Binding-site contacts:
Ligand atom C8 contacts residue ASN5 of chain 1.A at 4.2 Å.
Ligand atom C7 contacts residue NAG1 of chain 1.F at 4.1 Å.
Ligand atom N2 contacts residue ASN5 of chain 1.A at 3.1 Å (h-bond).
Ligand atom C1 contacts residue SER7 of chain 1.A at 3.5 Å.
Ligand atom C3 contacts residue SER7 of chain 1.A at 4.0 Å.
Ligand atom C4 contacts residue ASN5 of chain 1.A at 4.2 Å.
Ligand atom O6 contacts residue GLU2 of chain 1.A at 3.5 Å (salt-bridge).
Ligand atom C7 contacts residue TYR203 of chain 1.A at 4.1 Å (hydrophobic).
Ligand atom C3 contacts residue ASN5 of chain 1.A at 3.8 Å.
Ligand atom C6 contacts residue GLU2 of chain 1.A at 4.0 Å.
Ligand atom C8 contacts residue SER7 of chain 1.A at 3.6 Å.
Ligand atom C7 contacts residue SER7 of chain 1.A at 3.8 Å.
Ligand atom O7 contacts residue NAG1 of chain 1.F at 3.4 Å.
Ligand atom C1 contacts residue ASN5 of chain 1.A at 1.5 Å.
Ligand atom C7 contacts residue NAG2 of chain 1.F at 4.4 Å.
Ligand atom C8 contacts residue NAG1 of chain 1.F at 4.4 Å.
Ligand atom C2 contacts residue SER7 of chain 1.A at 3.6 Å.
Ligand atom C5 contacts residue ASN5 of chain 1.A at 3.6 Å.
Ligand atom C2 contacts residue ASN5 of chain 1.A at 2.6 Å.
Ligand atom N2 contacts residue SER7 of chain 1.A at 2.9 Å (h-bond).
Ligand atom C8 contacts residue TYR203 of chain 1.A at 3.0 Å (hydrophobic).
Ligand atom O5 contacts residue ASN5 of chain 1.A at 2.2 Å (h-bond).
Ligand atom C7 contacts residue ASN5 of chain 1.A at 4.1 Å.
Ligand atom O3 contacts residue NAG2 of chain 1.F at 4.4 Å.
Ligand atom O7 contacts residue NAG2 of chain 1.F at 3.4 Å.
Ligand atom C8 contacts residue LYS8 of chain 1.A at 3.4 Å.

The protein below binds the small molecule below.
Small molecule (SMILES): CC(=O)N[C@H]1[C@H](O[C@H]2[C@H](O)[C@@H](NC(C)=O)CO[C@@H]2CO)O[C@H](CO)[C@@H](O)[C@@H]1O

Sequence of chain 1.A:
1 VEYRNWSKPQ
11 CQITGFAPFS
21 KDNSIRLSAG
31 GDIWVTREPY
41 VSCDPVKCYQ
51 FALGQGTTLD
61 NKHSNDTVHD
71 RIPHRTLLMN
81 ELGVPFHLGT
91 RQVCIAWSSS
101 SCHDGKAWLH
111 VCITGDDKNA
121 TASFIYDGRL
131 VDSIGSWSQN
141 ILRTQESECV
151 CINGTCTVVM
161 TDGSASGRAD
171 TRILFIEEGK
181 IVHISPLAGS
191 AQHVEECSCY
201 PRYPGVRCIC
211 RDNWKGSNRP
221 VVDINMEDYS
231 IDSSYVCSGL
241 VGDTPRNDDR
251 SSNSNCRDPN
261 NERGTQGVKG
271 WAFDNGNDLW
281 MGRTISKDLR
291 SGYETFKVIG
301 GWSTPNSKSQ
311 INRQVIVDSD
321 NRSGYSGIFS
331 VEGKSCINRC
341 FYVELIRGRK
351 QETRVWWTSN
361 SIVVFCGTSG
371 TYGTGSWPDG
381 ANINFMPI